Sequence of chain 19.B:
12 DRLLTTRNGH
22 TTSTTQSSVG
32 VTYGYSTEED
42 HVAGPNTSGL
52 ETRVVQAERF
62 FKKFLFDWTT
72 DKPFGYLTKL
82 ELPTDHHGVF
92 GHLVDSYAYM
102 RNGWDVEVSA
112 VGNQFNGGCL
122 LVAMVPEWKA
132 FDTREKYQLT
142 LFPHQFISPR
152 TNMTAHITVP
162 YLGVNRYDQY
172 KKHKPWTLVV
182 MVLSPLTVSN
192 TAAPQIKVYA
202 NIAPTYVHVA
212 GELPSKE

Sequence of chain 18.C:
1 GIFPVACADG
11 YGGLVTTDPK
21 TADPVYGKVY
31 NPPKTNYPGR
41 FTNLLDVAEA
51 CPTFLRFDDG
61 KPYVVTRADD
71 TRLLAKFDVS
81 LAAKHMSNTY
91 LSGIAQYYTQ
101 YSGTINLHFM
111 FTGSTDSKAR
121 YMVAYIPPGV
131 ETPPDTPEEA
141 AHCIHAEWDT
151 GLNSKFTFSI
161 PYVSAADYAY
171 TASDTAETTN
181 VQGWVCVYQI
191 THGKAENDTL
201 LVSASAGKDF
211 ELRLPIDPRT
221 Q

The protein below binds the small molecule below.
Small molecule (SMILES): O=C(O)[C@@H]1O[C@@H](O[C@H]2[C@H](O)[C@@H](NS(=O)(=O)O)[C@@H](O)O[C@@H]2COS(=O)(=O)O)[C@H](OS(=O)(=O)O)[C@@H](O)[C@@H]1O[C@H]1O[C@H](COS(=O)(=O)O)[C@@H](O)[C@H](O)[C@H]1NS(=O)(=O)O

Binding-site contacts:
Ligand atom C6 contacts residue THR134 of chain 19.B at 3.5 Å.
Ligand atom O4 contacts residue THR195 of chain 19.A at 3.7 Å.
Ligand atom O6S contacts residue LYS193 of chain 19.A at 3.4 Å.
Ligand atom C3 contacts residue ARG56 of chain 18.C at 3.9 Å.
Ligand atom N2 contacts residue ARG56 of chain 18.C at 3.9 Å.
Ligand atom C1 contacts residue ASP133 of chain 19.B at 4.0 Å.
Ligand atom O6 contacts residue ARG135 of chain 19.B at 3.6 Å.
Ligand atom C5 contacts residue THR134 of chain 19.B at 3.9 Å.
Ligand atom O3S contacts residue LYS193 of chain 19.A at 3.1 Å (salt-bridge).
Ligand atom C5 contacts residue ARG135 of chain 19.B at 4.1 Å.
Ligand atom C3 contacts residue LYS193 of chain 19.A at 3.6 Å.
Ligand atom C6 contacts residue ARG135 of chain 19.B at 3.8 Å.
Ligand atom C2 contacts residue LYS193 of chain 19.A at 3.6 Å.
Ligand atom O4S contacts residue ARG56 of chain 18.C at 2.5 Å (salt-bridge).
Ligand atom S1 contacts residue ASP58 of chain 18.C at 3.7 Å.
Ligand atom O5S contacts residue ARG56 of chain 18.C at 3.6 Å (salt-bridge).
Ligand atom O2S contacts residue ASP59 of chain 18.C at 3.2 Å.
Ligand atom O5S contacts residue ASN88 of chain 18.C at 3.0 Å (h-bond).
Ligand atom O1S contacts residue ASP59 of chain 18.C at 3.0 Å.
Ligand atom O5S contacts residue ARG135 of chain 19.B at 3.6 Å.
Ligand atom O2S contacts residue ASP58 of chain 18.C at 2.3 Å (salt-bridge).
Ligand atom O6S contacts residue ARG56 of chain 18.C at 3.7 Å.
Ligand atom O6 contacts residue LYS193 of chain 19.A at 3.5 Å.
Ligand atom O6B contacts residue LYS193 of chain 19.A at 4.1 Å.
Ligand atom O3 contacts residue LYS193 of chain 19.A at 2.8 Å (salt-bridge).
Ligand atom O3S contacts residue THR134 of chain 19.B at 3.3 Å (h-bond).
Ligand atom O1 contacts residue ASP133 of chain 19.B at 4.1 Å.
Ligand atom S1 contacts residue ASP59 of chain 18.C at 3.7 Å.
Ligand atom S2 contacts residue ARG56 of chain 18.C at 3.4 Å (salt-bridge).
Ligand atom O3 contacts residue ARG56 of chain 18.C at 3.9 Å.
Ligand atom S2 contacts residue ASN88 of chain 18.C at 4.0 Å.
Ligand atom O5 contacts residue ARG135 of chain 19.B at 3.2 Å.
Ligand atom O6S contacts residue ASN88 of chain 18.C at 3.9 Å.
Ligand atom O3 contacts residue ASP59 of chain 18.C at 4.0 Å.
Ligand atom O2S contacts residue ARG56 of chain 18.C at 4.1 Å.
Ligand atom O5 contacts residue LYS193 of chain 19.A at 3.6 Å.
Ligand atom C4 contacts residue LYS193 of chain 19.A at 3.4 Å.
Ligand atom O1S contacts residue ASP58 of chain 18.C at 4.1 Å.
Ligand atom O6S contacts residue ARG135 of chain 19.B at 3.7 Å.
Ligand atom S2 contacts residue ARG135 of chain 19.B at 4.0 Å.

Sequence of chain 19.A:
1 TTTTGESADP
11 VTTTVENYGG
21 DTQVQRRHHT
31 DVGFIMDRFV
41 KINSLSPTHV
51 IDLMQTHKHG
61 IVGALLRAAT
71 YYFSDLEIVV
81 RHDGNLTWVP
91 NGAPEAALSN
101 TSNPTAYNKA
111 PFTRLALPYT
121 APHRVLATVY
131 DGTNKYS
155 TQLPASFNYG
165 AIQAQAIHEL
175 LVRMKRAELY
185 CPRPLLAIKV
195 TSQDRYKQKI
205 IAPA